The small molecule below binds the protein below.
Small molecule (SMILES): NC(=[NH2+])NCCC[C@H](N)C(=O)O

Binding-site contacts:
Ligand atom N contacts residue PHE296 of chain 1.A at 3.7 Å.
Ligand atom NE contacts residue THR322 of chain 1.A at 3.9 Å.
Ligand atom O contacts residue LYS107 of chain 1.A at 2.9 Å (salt-bridge).
Ligand atom NH1 contacts residue GLN102 of chain 1.A at 3.6 Å.
Ligand atom CB contacts residue GLN102 of chain 1.A at 3.8 Å.
Ligand atom O contacts residue ILE103 of chain 1.A at 3.3 Å.
Ligand atom CD contacts residue LEU467 of chain 1.A at 4.1 Å (hydrophobic).
Ligand atom NE contacts residue GLN102 of chain 1.A at 4.2 Å.
Ligand atom OXT contacts residue LYS107 of chain 1.A at 3.0 Å (salt-bridge).
Ligand atom CZ contacts residue NAP1 of chain 1.D at 3.5 Å.
Ligand atom NE contacts residue NAP1 of chain 1.D at 3.8 Å.
Ligand atom OXT contacts residue ILE103 of chain 1.A at 4.1 Å.
Ligand atom CB contacts residue SER469 of chain 1.A at 4.0 Å.
Ligand atom CG contacts residue GLN102 of chain 1.A at 4.0 Å.
Ligand atom C contacts residue ASN293 of chain 1.A at 3.6 Å.
Ligand atom CB contacts residue ILE103 of chain 1.A at 3.9 Å (hydrophobic).
Ligand atom NH2 contacts residue ASN323 of chain 1.A at 3.6 Å (h-bond).
Ligand atom CG contacts residue LEU467 of chain 1.A at 3.6 Å (hydrophobic).
Ligand atom O contacts residue SER469 of chain 1.A at 2.8 Å (h-bond).
Ligand atom CD contacts residue ASN323 of chain 1.A at 4.1 Å.
Ligand atom OXT contacts residue ASN293 of chain 1.A at 3.1 Å (h-bond).
Ligand atom NH2 contacts residue NAP1 of chain 1.D at 2.8 Å (h-bond).
Ligand atom O contacts residue PHE296 of chain 1.A at 3.4 Å.
Ligand atom NH2 contacts residue THR322 of chain 1.A at 3.5 Å (h-bond).
Ligand atom CB contacts residue LEU467 of chain 1.A at 4.0 Å (hydrophobic).
Ligand atom CA contacts residue PHE296 of chain 1.A at 3.5 Å (hydrophobic).
Ligand atom CA contacts residue ASN293 of chain 1.A at 3.5 Å.
Ligand atom C contacts residue SER469 of chain 1.A at 3.7 Å.
Ligand atom C contacts residue LYS107 of chain 1.A at 3.4 Å.
Ligand atom CZ contacts residue THR322 of chain 1.A at 3.5 Å.
Ligand atom NE contacts residue ASN323 of chain 1.A at 3.1 Å (h-bond).
Ligand atom CG contacts residue THR322 of chain 1.A at 4.1 Å.
Ligand atom N contacts residue ASN293 of chain 1.A at 2.6 Å (h-bond).
Ligand atom C contacts residue PHE296 of chain 1.A at 3.8 Å (hydrophobic).
Ligand atom CZ contacts residue ASN323 of chain 1.A at 3.8 Å.
Ligand atom C contacts residue ILE103 of chain 1.A at 3.8 Å (hydrophobic).
Ligand atom CA contacts residue SER469 of chain 1.A at 4.1 Å.
Ligand atom NH1 contacts residue THR322 of chain 1.A at 3.8 Å.
Ligand atom CZ contacts residue GLN102 of chain 1.A at 4.0 Å.
Ligand atom CD contacts residue GLN102 of chain 1.A at 3.4 Å.

Sequence of chain 1.A:
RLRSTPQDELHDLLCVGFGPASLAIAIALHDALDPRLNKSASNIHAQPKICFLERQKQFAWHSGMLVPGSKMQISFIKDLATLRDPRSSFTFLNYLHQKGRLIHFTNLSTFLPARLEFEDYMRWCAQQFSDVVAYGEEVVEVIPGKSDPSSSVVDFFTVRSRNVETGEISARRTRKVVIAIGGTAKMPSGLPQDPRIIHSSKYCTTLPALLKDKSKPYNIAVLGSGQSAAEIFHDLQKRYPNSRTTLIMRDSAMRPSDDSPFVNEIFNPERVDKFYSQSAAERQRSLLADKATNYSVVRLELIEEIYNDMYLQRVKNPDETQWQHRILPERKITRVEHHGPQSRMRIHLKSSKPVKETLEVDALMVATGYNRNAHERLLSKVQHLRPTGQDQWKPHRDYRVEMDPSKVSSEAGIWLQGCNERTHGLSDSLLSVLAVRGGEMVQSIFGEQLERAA